Sequence of chain 7.A:
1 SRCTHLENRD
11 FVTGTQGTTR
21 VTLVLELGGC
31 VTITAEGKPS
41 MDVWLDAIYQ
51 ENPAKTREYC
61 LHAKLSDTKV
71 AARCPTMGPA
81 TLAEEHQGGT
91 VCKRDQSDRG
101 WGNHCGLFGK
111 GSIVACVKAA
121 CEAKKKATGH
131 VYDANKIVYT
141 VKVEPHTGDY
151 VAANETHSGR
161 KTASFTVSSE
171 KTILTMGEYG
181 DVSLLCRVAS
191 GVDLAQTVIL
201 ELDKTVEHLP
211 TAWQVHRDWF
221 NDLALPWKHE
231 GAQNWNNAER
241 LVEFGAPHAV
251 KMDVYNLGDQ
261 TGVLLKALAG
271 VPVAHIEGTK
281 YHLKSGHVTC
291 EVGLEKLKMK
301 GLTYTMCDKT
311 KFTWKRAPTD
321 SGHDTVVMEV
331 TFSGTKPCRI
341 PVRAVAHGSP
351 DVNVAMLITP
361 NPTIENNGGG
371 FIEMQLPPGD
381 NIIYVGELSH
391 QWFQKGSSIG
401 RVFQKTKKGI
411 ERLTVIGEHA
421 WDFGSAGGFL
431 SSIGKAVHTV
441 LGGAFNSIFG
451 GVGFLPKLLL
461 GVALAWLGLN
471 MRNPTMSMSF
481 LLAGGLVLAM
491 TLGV

A small-molecule ligand and the protein it binds are described below.
Small molecule (SMILES): CC(=O)N[C@H]1[C@H](O[C@H]2[C@H](O)[C@@H](NC(C)=O)CO[C@@H]2CO[C@@H]2O[C@@H](C)[C@@H](O)[C@@H](O)[C@@H]2O)O[C@H](CO)[C@@H](O)[C@@H]1O

Binding-site contacts:
Ligand atom N2 contacts residue ASN154 of chain 7.A at 2.9 Å (h-bond).
Ligand atom O5 contacts residue ASN154 of chain 7.A at 2.3 Å (h-bond).
Ligand atom C5 contacts residue HIS104 of chain 7.B at 3.2 Å.
Ligand atom C6 contacts residue VAL250 of chain 7.B at 4.3 Å (hydrophobic).
Ligand atom C3 contacts residue ASN154 of chain 7.A at 3.8 Å.
Ligand atom C8 contacts residue ASN154 of chain 7.A at 3.7 Å.
Ligand atom C8 contacts residue HIS104 of chain 7.B at 4.5 Å.
Ligand atom C4 contacts residue HIS104 of chain 7.B at 4.5 Å.
Ligand atom O5 contacts residue HIS104 of chain 7.B at 3.1 Å.
Ligand atom C6 contacts residue HIS104 of chain 7.B at 3.5 Å.
Ligand atom C7 contacts residue ASN154 of chain 7.A at 3.4 Å.
Ligand atom C1 contacts residue ASN154 of chain 7.A at 1.4 Å.
Ligand atom C4 contacts residue ASN154 of chain 7.A at 4.2 Å.
Ligand atom C1 contacts residue HIS104 of chain 7.B at 3.7 Å.
Ligand atom C2 contacts residue ASN154 of chain 7.A at 2.4 Å.
Ligand atom O7 contacts residue ASN154 of chain 7.A at 3.4 Å (h-bond).
Ligand atom C5 contacts residue ASN154 of chain 7.A at 3.6 Å.

Sequence of chain 7.B:
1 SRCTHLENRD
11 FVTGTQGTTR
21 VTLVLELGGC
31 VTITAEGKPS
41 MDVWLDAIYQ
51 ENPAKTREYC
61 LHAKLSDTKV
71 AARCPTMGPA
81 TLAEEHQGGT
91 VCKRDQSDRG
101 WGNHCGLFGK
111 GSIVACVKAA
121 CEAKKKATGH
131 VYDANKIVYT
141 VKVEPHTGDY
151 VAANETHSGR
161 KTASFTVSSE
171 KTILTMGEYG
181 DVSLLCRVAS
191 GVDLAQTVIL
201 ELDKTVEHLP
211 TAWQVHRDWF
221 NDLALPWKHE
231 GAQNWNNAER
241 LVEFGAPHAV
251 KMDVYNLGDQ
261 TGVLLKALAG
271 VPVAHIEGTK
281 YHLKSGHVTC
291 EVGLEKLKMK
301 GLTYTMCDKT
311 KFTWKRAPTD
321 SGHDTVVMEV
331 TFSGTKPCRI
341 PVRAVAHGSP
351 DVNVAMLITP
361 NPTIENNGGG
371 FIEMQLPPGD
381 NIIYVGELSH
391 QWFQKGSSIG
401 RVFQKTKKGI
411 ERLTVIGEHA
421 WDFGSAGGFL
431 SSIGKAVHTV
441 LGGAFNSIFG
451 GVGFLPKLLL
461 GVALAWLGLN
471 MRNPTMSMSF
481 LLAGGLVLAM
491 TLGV